Sequence of chain 2.A:
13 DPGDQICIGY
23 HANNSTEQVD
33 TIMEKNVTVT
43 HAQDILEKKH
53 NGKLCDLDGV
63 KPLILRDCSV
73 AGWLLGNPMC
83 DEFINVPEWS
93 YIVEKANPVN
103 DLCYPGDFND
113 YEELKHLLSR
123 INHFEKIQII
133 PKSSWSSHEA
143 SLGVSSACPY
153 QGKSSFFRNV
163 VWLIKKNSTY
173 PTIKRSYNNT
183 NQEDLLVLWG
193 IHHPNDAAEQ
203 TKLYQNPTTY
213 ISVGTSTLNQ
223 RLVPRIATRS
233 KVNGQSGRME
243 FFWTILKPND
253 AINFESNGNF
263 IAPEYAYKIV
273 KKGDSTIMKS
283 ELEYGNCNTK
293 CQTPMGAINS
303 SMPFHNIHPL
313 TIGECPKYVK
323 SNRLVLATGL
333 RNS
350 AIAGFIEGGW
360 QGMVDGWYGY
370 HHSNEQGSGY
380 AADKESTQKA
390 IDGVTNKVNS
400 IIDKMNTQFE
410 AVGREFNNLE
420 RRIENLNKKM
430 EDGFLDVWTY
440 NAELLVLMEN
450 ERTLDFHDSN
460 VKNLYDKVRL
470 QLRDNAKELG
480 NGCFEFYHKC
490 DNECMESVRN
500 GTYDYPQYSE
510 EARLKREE

Binding-site contacts:
Ligand atom C5 contacts residue SO41 of chain 2.L at 4.4 Å.
Ligand atom N2 contacts residue THR501 of chain 2.A at 3.8 Å.
Ligand atom O5 contacts residue GLU495 of chain 2.A at 3.8 Å.
Ligand atom C6 contacts residue GLU495 of chain 2.A at 4.1 Å.
Ligand atom O5 contacts residue SER496 of chain 2.A at 3.8 Å.
Ligand atom C2 contacts residue THR501 of chain 2.A at 4.3 Å.
Ligand atom C6 contacts residue SER496 of chain 2.A at 4.1 Å.
Ligand atom C6 contacts residue GLU492 of chain 2.A at 3.3 Å.
Ligand atom O5 contacts residue ASN499 of chain 2.A at 2.3 Å (h-bond).
Ligand atom C3 contacts residue ASN499 of chain 2.A at 3.8 Å.
Ligand atom C4 contacts residue ASN499 of chain 2.A at 4.0 Å.
Ligand atom C4 contacts residue SO41 of chain 2.L at 3.6 Å.
Ligand atom O6 contacts residue GLU495 of chain 2.A at 3.4 Å.
Ligand atom C6 contacts residue SO41 of chain 2.L at 3.9 Å.
Ligand atom O5 contacts residue THR501 of chain 2.A at 3.8 Å.
Ligand atom N2 contacts residue ASN499 of chain 2.A at 3.2 Å (h-bond).
Ligand atom C5 contacts residue ASN499 of chain 2.A at 3.6 Å.
Ligand atom O4 contacts residue SO41 of chain 2.L at 2.5 Å (h-bond).
Ligand atom C1 contacts residue SER496 of chain 2.A at 4.4 Å.
Ligand atom C7 contacts residue ASN499 of chain 2.A at 3.5 Å.
Ligand atom C1 contacts residue ASN499 of chain 2.A at 1.4 Å.
Ligand atom C1 contacts residue THR501 of chain 2.A at 3.4 Å.
Ligand atom C1 contacts residue GLU495 of chain 2.A at 4.0 Å.
Ligand atom C3 contacts residue SO41 of chain 2.L at 4.0 Å.
Ligand atom C5 contacts residue SER496 of chain 2.A at 4.4 Å.
Ligand atom O3 contacts residue SO41 of chain 2.L at 3.4 Å (h-bond).
Ligand atom O6 contacts residue SO41 of chain 2.L at 3.7 Å.
Ligand atom C8 contacts residue THR501 of chain 2.A at 3.9 Å.
Ligand atom O7 contacts residue ASN499 of chain 2.A at 3.3 Å (h-bond).
Ligand atom C7 contacts residue THR501 of chain 2.A at 4.2 Å.
Ligand atom C2 contacts residue ASN499 of chain 2.A at 2.4 Å.
Ligand atom O6 contacts residue GLU492 of chain 2.A at 3.5 Å (salt-bridge).
Ligand atom C5 contacts residue THR501 of chain 2.A at 4.1 Å.

This small molecule binds to this protein.
Small molecule (SMILES): CC(=O)N[C@@H]1[C@@H](O)[C@H](O)[C@@H](CO)O[C@H]1O